Binding-site contacts:
Ligand atom O4 contacts residue BMA1 of chain 4.BA at 4.0 Å.
Ligand atom O2 contacts residue HIS2 of chain 4.F at 3.4 Å (h-bond).
Ligand atom C2 contacts residue BMA1 of chain 4.BA at 3.2 Å.
Ligand atom C5 contacts residue NAG1 of chain 4.Z at 3.8 Å.
Ligand atom O5 contacts residue NAG1 of chain 4.Z at 2.5 Å (h-bond).
Ligand atom C2 contacts residue HIS2 of chain 4.F at 4.5 Å.
Ligand atom O2 contacts residue BMA1 of chain 4.BA at 3.0 Å (h-bond).
Ligand atom O6 contacts residue NAG1 of chain 4.Z at 4.5 Å.
Ligand atom C1 contacts residue NAG1 of chain 4.Z at 1.7 Å.
Ligand atom C3 contacts residue BMA1 of chain 4.BA at 2.5 Å.
Ligand atom C3 contacts residue NAG1 of chain 4.Z at 4.1 Å.
Ligand atom O2 contacts residue NAG1 of chain 4.Z at 3.4 Å (h-bond).
Ligand atom C2 contacts residue NAG1 of chain 4.Z at 2.9 Å.
Ligand atom O3 contacts residue BMA1 of chain 4.BA at 1.1 Å.
Ligand atom C4 contacts residue BMA1 of chain 4.BA at 3.6 Å.

This protein binds this small molecule.
Small molecule (SMILES): OC[C@H]1O[C@@H](O)[C@@H](O)[C@@H](O)[C@@H]1O

Sequence of chain 4.F:
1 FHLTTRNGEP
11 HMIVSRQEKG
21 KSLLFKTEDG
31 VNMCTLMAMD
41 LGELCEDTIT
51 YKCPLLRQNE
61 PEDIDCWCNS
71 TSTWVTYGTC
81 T